Binding-site contacts:
Ligand atom C3 contacts residue TYR76 of chain 2.A at 3.5 Å (hydrophobic).
Ligand atom N4 contacts residue ASP219 of chain 2.A at 2.8 Å (salt-bridge).
Ligand atom C14 contacts residue THR11 of chain 2.A at 3.6 Å.
Ligand atom C15 contacts residue GLY221 of chain 2.A at 3.4 Å.
Ligand atom O1 contacts residue TYR13 of chain 2.A at 3.6 Å.
Ligand atom N2 contacts residue TYR76 of chain 2.A at 3.5 Å.
Ligand atom C5 contacts residue ASP31 of chain 2.A at 3.5 Å.
Ligand atom C15 contacts residue SER223 of chain 2.A at 3.6 Å.
Ligand atom C22 contacts residue ALA115 of chain 2.A at 3.6 Å (hydrophobic).
Ligand atom C11 contacts residue GLY221 of chain 2.A at 3.8 Å.
Ligand atom N4 contacts residue ASP31 of chain 2.A at 3.2 Å (salt-bridge).
Ligand atom C17 contacts residue GLN12 of chain 2.A at 3.4 Å.
Ligand atom C21 contacts residue LEU114 of chain 2.A at 3.6 Å (hydrophobic).
Ligand atom C7 contacts residue THR78 of chain 2.A at 3.7 Å.
Ligand atom C13 contacts residue SER223 of chain 2.A at 3.5 Å.
Ligand atom C3 contacts residue ASP31 of chain 2.A at 3.4 Å.
Ligand atom N3 contacts residue SER77 of chain 2.A at 3.2 Å (h-bond).
Ligand atom C6 contacts residue VAL29 of chain 2.A at 3.6 Å (hydrophobic).
Ligand atom C2 contacts residue ASP219 of chain 2.A at 3.6 Å.
Ligand atom N1 contacts residue ASP219 of chain 2.A at 3.8 Å.
Ligand atom C22 contacts residue LEU114 of chain 2.A at 3.5 Å (hydrophobic).
Ligand atom N2 contacts residue ASP31 of chain 2.A at 2.5 Å (salt-bridge).
Ligand atom C21 contacts residue ALA115 of chain 2.A at 3.3 Å (hydrophobic).
Ligand atom C5 contacts residue VAL120 of chain 2.A at 3.8 Å (hydrophobic).
Ligand atom C15 contacts residue THR11 of chain 2.A at 3.3 Å.
Ligand atom C6 contacts residue VAL120 of chain 2.A at 3.8 Å (hydrophobic).
Ligand atom C22 contacts residue GLN12 of chain 2.A at 3.4 Å.
Ligand atom C18 contacts residue PHE117 of chain 2.A at 3.8 Å (hydrophobic).
Ligand atom C16 contacts residue THR220 of chain 2.A at 3.4 Å.
Ligand atom N3 contacts residue THR78 of chain 2.A at 3.1 Å (h-bond).
Ligand atom C19 contacts residue PHE117 of chain 2.A at 3.6 Å (hydrophobic).
Ligand atom C16 contacts residue TYR13 of chain 2.A at 3.6 Å (hydrophobic).
Ligand atom C21 contacts residue PRO111 of chain 2.A at 3.2 Å (hydrophobic).
Ligand atom N4 contacts residue GLY33 of chain 2.A at 3.5 Å.
Ligand atom C4 contacts residue GLY221 of chain 2.A at 3.7 Å.
Ligand atom C2 contacts residue ASP31 of chain 2.A at 3.3 Å.
Ligand atom C20 contacts residue PRO111 of chain 2.A at 3.8 Å (hydrophobic).
Ligand atom O1 contacts residue VAL29 of chain 2.A at 3.7 Å.
Ligand atom C8 contacts residue PHE112 of chain 2.A at 3.8 Å (hydrophobic).
Ligand atom C3 contacts residue GLY221 of chain 2.A at 3.7 Å.

Sequence of chain 2.A:
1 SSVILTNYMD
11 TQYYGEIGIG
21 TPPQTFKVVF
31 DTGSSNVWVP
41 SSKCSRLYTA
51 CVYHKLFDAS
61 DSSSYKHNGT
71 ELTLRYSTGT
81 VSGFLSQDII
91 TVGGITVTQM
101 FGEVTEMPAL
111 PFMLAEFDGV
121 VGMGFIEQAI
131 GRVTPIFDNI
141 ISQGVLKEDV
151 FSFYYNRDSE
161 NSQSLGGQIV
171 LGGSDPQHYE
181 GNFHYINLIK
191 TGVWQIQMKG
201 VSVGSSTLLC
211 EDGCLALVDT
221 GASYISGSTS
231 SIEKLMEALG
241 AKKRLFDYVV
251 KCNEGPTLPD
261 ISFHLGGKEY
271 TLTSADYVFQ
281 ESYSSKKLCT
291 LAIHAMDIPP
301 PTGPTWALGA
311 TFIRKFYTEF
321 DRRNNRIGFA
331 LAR

The protein below binds the small molecule below.
Small molecule (SMILES): CCc1nc(N)nc(N)c1-c1ccc2c3ccccc3n(CCCOC)c2c1